A protein and the small-molecule ligand that binds it are described below.
Small molecule (SMILES): Nc1ncnc2c1ncn2[C@@H]1O[C@H](CO[P](=O)(O)O[P](=O)(O)OC[C@H]2O[C@@H](O)[C@H](O)[C@@H]2O)[C@@H](O)[C@H]1O

Sequence of chain 1.D:
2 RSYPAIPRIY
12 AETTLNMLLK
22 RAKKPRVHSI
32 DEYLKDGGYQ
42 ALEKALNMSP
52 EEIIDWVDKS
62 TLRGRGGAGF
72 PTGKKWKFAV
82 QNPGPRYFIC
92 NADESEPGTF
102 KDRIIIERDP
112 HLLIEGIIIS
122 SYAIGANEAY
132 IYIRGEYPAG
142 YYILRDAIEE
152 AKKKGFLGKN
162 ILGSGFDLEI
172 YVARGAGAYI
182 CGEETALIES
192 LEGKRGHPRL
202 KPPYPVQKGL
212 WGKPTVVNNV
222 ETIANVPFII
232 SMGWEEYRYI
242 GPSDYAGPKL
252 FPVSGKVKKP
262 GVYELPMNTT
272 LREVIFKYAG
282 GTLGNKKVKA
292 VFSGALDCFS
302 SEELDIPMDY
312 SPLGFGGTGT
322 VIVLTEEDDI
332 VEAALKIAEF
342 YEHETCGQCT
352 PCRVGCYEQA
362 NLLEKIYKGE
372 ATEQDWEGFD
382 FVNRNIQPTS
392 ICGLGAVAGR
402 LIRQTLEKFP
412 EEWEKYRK

Binding-site contacts:
Ligand atom O2' contacts residue GLU185 of chain 1.D at 2.5 Å (salt-bridge).
Ligand atom C5' contacts residue ALA69 of chain 1.D at 3.4 Å (hydrophobic).
Ligand atom C2' contacts residue GLU185 of chain 1.D at 3.1 Å.
Ligand atom O3' contacts residue FMN1 of chain 1.S at 3.6 Å.
Ligand atom N7 contacts residue TYR205 of chain 1.D at 3.5 Å.
Ligand atom N7 contacts residue PHE71 of chain 1.D at 3.5 Å.
Ligand atom O5D contacts residue FMN1 of chain 1.S at 3.6 Å.
Ligand atom C3' contacts residue FMN1 of chain 1.S at 3.6 Å.
Ligand atom O2A contacts residue ALA69 of chain 1.D at 3.7 Å.
Ligand atom O2B contacts residue FMN1 of chain 1.S at 2.7 Å (h-bond).
Ligand atom O1A contacts residue LYS202 of chain 1.D at 3.5 Å (salt-bridge).
Ligand atom O3D contacts residue ALA69 of chain 1.D at 3.7 Å.
Ligand atom C5 contacts residue TYR205 of chain 1.D at 3.7 Å (hydrophobic).
Ligand atom N6 contacts residue TYR205 of chain 1.D at 3.5 Å.
Ligand atom C8 contacts residue TYR205 of chain 1.D at 3.7 Å (hydrophobic).
Ligand atom O3A contacts residue ALA69 of chain 1.D at 3.4 Å.
Ligand atom O3D contacts residue GLY68 of chain 1.D at 3.0 Å (h-bond).
Ligand atom O4D contacts residue FMN1 of chain 1.S at 3.3 Å.
Ligand atom O2' contacts residue TYR205 of chain 1.D at 3.4 Å.
Ligand atom O1B contacts residue LYS202 of chain 1.D at 3.7 Å.
Ligand atom O3' contacts residue LYS76 of chain 1.D at 2.8 Å (salt-bridge).
Ligand atom O2' contacts residue PRO206 of chain 1.D at 3.5 Å.
Ligand atom O3' contacts residue GLU185 of chain 1.D at 2.6 Å (salt-bridge).
Ligand atom C5 contacts residue PHE71 of chain 1.D at 3.7 Å (hydrophobic).
Ligand atom C4' contacts residue FMN1 of chain 1.S at 3.7 Å.
Ligand atom C5' contacts residue FMN1 of chain 1.S at 3.4 Å.
Ligand atom N1 contacts residue TYR205 of chain 1.D at 3.6 Å.
Ligand atom N1 contacts residue PHE79 of chain 1.D at 3.6 Å.
Ligand atom C2 contacts residue PHE79 of chain 1.D at 3.6 Å (hydrophobic).
Ligand atom N3 contacts residue TYR205 of chain 1.D at 3.8 Å.
Ligand atom C2 contacts residue VAL207 of chain 1.D at 3.8 Å (hydrophobic).
Ligand atom O2D contacts residue GLY68 of chain 1.D at 3.3 Å.
Ligand atom PB contacts residue FMN1 of chain 1.S at 3.7 Å.
Ligand atom C6 contacts residue TYR205 of chain 1.D at 3.5 Å (hydrophobic).
Ligand atom C8 contacts residue PHE71 of chain 1.D at 3.5 Å (hydrophobic).
Ligand atom O2B contacts residue LYS202 of chain 1.D at 3.5 Å (salt-bridge).
Ligand atom C3' contacts residue GLU185 of chain 1.D at 3.2 Å.
Ligand atom C4 contacts residue TYR205 of chain 1.D at 3.7 Å (hydrophobic).
Ligand atom N9 contacts residue TYR205 of chain 1.D at 3.8 Å.
Ligand atom O4' contacts residue PHE71 of chain 1.D at 3.2 Å.